Sequence of chain 1.G:
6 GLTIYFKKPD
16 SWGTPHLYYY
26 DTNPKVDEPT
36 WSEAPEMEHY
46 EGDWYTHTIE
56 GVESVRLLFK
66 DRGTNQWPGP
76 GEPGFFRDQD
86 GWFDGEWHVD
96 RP

The protein below binds the small molecule below.
Small molecule (SMILES): OC[C@H]1O[C@H](O[C@H]2[C@H](O)[C@@H](O)[C@@H](O)O[C@@H]2CO)[C@H](O)[C@@H](O)[C@@H]1O

Binding-site contacts:
Ligand atom C3 contacts residue GLN71 of chain 1.G at 4.2 Å.
Ligand atom C1 contacts residue TYR23 of chain 1.G at 4.2 Å (hydrophobic).
Ligand atom C6 contacts residue TRP36 of chain 1.G at 3.9 Å (hydrophobic).
Ligand atom O3 contacts residue GLY76 of chain 1.G at 2.6 Å (h-bond).
Ligand atom C5 contacts residue TRP36 of chain 1.G at 4.1 Å (hydrophobic).
Ligand atom C4 contacts residue TRP36 of chain 1.G at 4.0 Å (hydrophobic).
Ligand atom O3 contacts residue GLN71 of chain 1.G at 3.2 Å (h-bond).
Ligand atom C2 contacts residue GLY76 of chain 1.G at 4.0 Å.
Ligand atom O2 contacts residue GLN71 of chain 1.G at 2.6 Å (h-bond).
Ligand atom C2 contacts residue TRP36 of chain 1.G at 3.6 Å (hydrophobic).
Ligand atom O3 contacts residue LEU63 of chain 1.G at 4.2 Å.
Ligand atom C2 contacts residue LEU63 of chain 1.G at 4.1 Å (hydrophobic).
Ligand atom C6 contacts residue TYR25 of chain 1.G at 3.7 Å (hydrophobic).
Ligand atom C5 contacts residue TYR25 of chain 1.G at 4.2 Å (hydrophobic).
Ligand atom O3 contacts residue PRO75 of chain 1.G at 3.6 Å.
Ligand atom C2 contacts residue GLU77 of chain 1.G at 3.2 Å.
Ligand atom C4 contacts residue TYR25 of chain 1.G at 3.7 Å (hydrophobic).
Ligand atom O6 contacts residue TRP36 of chain 1.G at 3.9 Å.
Ligand atom C1 contacts residue LEU63 of chain 1.G at 4.0 Å (hydrophobic).
Ligand atom O3 contacts residue PRO78 of chain 1.G at 3.4 Å.
Ligand atom C3 contacts residue TYR25 of chain 1.G at 4.2 Å (hydrophobic).
Ligand atom O6 contacts residue TYR25 of chain 1.G at 4.2 Å.
Ligand atom O3 contacts residue TYR25 of chain 1.G at 4.0 Å.
Ligand atom O2 contacts residue LEU63 of chain 1.G at 3.8 Å.
Ligand atom O3 contacts residue GLU77 of chain 1.G at 3.5 Å (salt-bridge).
Ligand atom C3 contacts residue GLY76 of chain 1.G at 3.5 Å.
Ligand atom O2 contacts residue GLU77 of chain 1.G at 2.6 Å (salt-bridge).
Ligand atom C1 contacts residue TRP36 of chain 1.G at 3.8 Å (hydrophobic).
Ligand atom O3 contacts residue GLY74 of chain 1.G at 4.0 Å.
Ligand atom C6 contacts residue TYR23 of chain 1.G at 3.4 Å (hydrophobic).
Ligand atom O5 contacts residue TYR23 of chain 1.G at 3.6 Å.
Ligand atom O6 contacts residue TYR23 of chain 1.G at 2.8 Å (h-bond).
Ligand atom O2 contacts residue PRO75 of chain 1.G at 3.9 Å.
Ligand atom C2 contacts residue GLN71 of chain 1.G at 3.5 Å.
Ligand atom C2 contacts residue TYR25 of chain 1.G at 4.2 Å (hydrophobic).
Ligand atom O5 contacts residue TRP36 of chain 1.G at 3.5 Å.
Ligand atom O2 contacts residue TRP36 of chain 1.G at 3.9 Å.
Ligand atom C3 contacts residue GLU77 of chain 1.G at 4.0 Å.
Ligand atom O2 contacts residue GLY76 of chain 1.G at 3.0 Å.
Ligand atom O5 contacts residue TYR25 of chain 1.G at 3.7 Å.